Sequence of chain 2.A:
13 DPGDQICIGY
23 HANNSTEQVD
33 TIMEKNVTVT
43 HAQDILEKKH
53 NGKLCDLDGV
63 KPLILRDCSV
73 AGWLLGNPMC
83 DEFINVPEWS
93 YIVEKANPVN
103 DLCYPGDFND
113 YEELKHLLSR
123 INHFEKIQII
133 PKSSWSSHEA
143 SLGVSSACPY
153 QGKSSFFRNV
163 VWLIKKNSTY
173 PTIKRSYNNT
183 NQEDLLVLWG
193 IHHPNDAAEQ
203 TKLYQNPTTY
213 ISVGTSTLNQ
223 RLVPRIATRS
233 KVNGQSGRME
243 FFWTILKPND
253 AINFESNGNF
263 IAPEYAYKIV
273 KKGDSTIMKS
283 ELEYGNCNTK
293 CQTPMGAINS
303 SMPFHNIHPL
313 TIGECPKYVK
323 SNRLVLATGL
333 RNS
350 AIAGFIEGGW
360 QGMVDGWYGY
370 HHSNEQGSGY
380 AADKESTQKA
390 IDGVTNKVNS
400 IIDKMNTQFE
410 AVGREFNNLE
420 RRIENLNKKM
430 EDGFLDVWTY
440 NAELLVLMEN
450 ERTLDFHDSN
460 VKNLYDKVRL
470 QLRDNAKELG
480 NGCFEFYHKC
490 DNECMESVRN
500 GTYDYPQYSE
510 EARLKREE

The small molecule below binds the protein below.
Small molecule (SMILES): CC(=O)N[C@@H]1[C@@H](O)[C@H](O)[C@@H](CO)O[C@H]1O

Binding-site contacts:
Ligand atom C1 contacts residue ASN38 of chain 2.A at 1.5 Å.
Ligand atom C7 contacts residue ASN38 of chain 2.A at 3.6 Å.
Ligand atom C8 contacts residue LYS37 of chain 2.A at 4.0 Å.
Ligand atom C7 contacts residue LYS37 of chain 2.A at 4.5 Å.
Ligand atom N2 contacts residue ASN38 of chain 2.A at 2.9 Å (h-bond).
Ligand atom O7 contacts residue ASN38 of chain 2.A at 4.0 Å.
Ligand atom C4 contacts residue ASN38 of chain 2.A at 4.4 Å.
Ligand atom O7 contacts residue LYS37 of chain 2.A at 4.1 Å.
Ligand atom C2 contacts residue ASN38 of chain 2.A at 2.5 Å.
Ligand atom O5 contacts residue GLN30 of chain 2.A at 4.1 Å.
Ligand atom C3 contacts residue ASN38 of chain 2.A at 3.8 Å.
Ligand atom O5 contacts residue ASN38 of chain 2.A at 2.4 Å (h-bond).
Ligand atom C5 contacts residue ASN38 of chain 2.A at 3.8 Å.